A small-molecule ligand and the protein it binds are described below.
Small molecule (SMILES): CC(=O)N[C@@H]1[C@@H](O)[C@H](O)[C@@H](CO)O[C@H]1O

Binding-site contacts:
Ligand atom C8 contacts residue ALA137 of chain 1.C at 4.5 Å (hydrophobic).
Ligand atom C8 contacts residue GLU68 of chain 1.C at 3.9 Å.
Ligand atom N2 contacts residue ASN89 of chain 1.C at 2.5 Å (h-bond).
Ligand atom N2 contacts residue GLU68 of chain 1.C at 3.5 Å.
Ligand atom C1 contacts residue GLU68 of chain 1.C at 4.0 Å.
Ligand atom C4 contacts residue ASN89 of chain 1.C at 4.0 Å.
Ligand atom C1 contacts residue ASN89 of chain 1.C at 1.4 Å.
Ligand atom C8 contacts residue CYS92 of chain 1.C at 4.1 Å (hydrophobic).
Ligand atom C3 contacts residue ASN89 of chain 1.C at 3.5 Å.
Ligand atom C5 contacts residue ASN89 of chain 1.C at 3.6 Å.
Ligand atom O5 contacts residue ASN89 of chain 1.C at 2.4 Å (h-bond).
Ligand atom C7 contacts residue GLU68 of chain 1.C at 3.8 Å.
Ligand atom N2 contacts residue ARG223 of chain 1.C at 4.1 Å.
Ligand atom C6 contacts residue ASP88 of chain 1.C at 4.0 Å.
Ligand atom C8 contacts residue ASN66 of chain 1.C at 3.5 Å.
Ligand atom C7 contacts residue ASN66 of chain 1.C at 3.8 Å.
Ligand atom C7 contacts residue ASN89 of chain 1.C at 2.9 Å.
Ligand atom O7 contacts residue ASN66 of chain 1.C at 3.1 Å (h-bond).
Ligand atom O6 contacts residue ASN89 of chain 1.C at 4.5 Å.
Ligand atom O7 contacts residue ARG223 of chain 1.C at 3.7 Å.
Ligand atom O5 contacts residue ASP88 of chain 1.C at 4.3 Å.
Ligand atom C8 contacts residue ASN89 of chain 1.C at 4.3 Å.
Ligand atom C8 contacts residue PRO139 of chain 1.C at 3.6 Å (hydrophobic).
Ligand atom C8 contacts residue CYS138 of chain 1.C at 4.2 Å (hydrophobic).
Ligand atom O3 contacts residue ARG223 of chain 1.C at 3.2 Å (salt-bridge).
Ligand atom C7 contacts residue CYS92 of chain 1.C at 4.3 Å (hydrophobic).
Ligand atom C2 contacts residue ARG223 of chain 1.C at 4.3 Å.
Ligand atom C3 contacts residue ARG223 of chain 1.C at 4.3 Å.
Ligand atom C2 contacts residue GLU68 of chain 1.C at 4.3 Å.
Ligand atom O6 contacts residue ASP88 of chain 1.C at 3.1 Å (salt-bridge).
Ligand atom C7 contacts residue ARG223 of chain 1.C at 3.7 Å.
Ligand atom O7 contacts residue ASN89 of chain 1.C at 2.8 Å (h-bond).
Ligand atom O7 contacts residue CYS92 of chain 1.C at 3.7 Å.
Ligand atom C2 contacts residue ASN89 of chain 1.C at 2.1 Å.
Ligand atom C8 contacts residue ARG223 of chain 1.C at 4.0 Å.

Sequence of chain 1.C:
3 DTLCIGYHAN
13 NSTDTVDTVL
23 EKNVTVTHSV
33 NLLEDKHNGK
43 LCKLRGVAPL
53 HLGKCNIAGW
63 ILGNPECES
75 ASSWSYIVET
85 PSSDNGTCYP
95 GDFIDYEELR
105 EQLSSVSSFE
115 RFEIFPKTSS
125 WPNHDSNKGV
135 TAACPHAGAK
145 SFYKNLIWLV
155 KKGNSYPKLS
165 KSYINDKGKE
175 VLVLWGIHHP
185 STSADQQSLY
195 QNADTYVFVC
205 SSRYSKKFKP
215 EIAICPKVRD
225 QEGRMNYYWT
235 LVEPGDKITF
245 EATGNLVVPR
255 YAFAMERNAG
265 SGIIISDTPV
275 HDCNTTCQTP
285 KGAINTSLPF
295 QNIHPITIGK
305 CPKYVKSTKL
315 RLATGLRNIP